Binding-site contacts:
Ligand atom C7 contacts residue ASN297 of chain 1.E at 4.0 Å.
Ligand atom C1 contacts residue GLU259 of chain 1.E at 3.9 Å.
Ligand atom C8 contacts residue ASN297 of chain 1.E at 3.7 Å.
Ligand atom O7 contacts residue GLU259 of chain 1.E at 4.5 Å.
Ligand atom C8 contacts residue ASN261 of chain 1.E at 4.3 Å.
Ligand atom C5 contacts residue ASN261 of chain 1.E at 3.6 Å.
Ligand atom C4 contacts residue GLU259 of chain 1.E at 4.1 Å.
Ligand atom C2 contacts residue GLU259 of chain 1.E at 3.9 Å.
Ligand atom C1 contacts residue SER412 of chain 1.E at 4.2 Å.
Ligand atom O3 contacts residue GLU259 of chain 1.E at 4.2 Å.
Ligand atom O7 contacts residue ASN297 of chain 1.E at 3.5 Å.
Ligand atom C3 contacts residue ASN261 of chain 1.E at 3.8 Å.
Ligand atom C4 contacts residue ASN261 of chain 1.E at 4.2 Å.
Ligand atom C3 contacts residue GLU259 of chain 1.E at 3.3 Å.
Ligand atom C2 contacts residue ASN261 of chain 1.E at 2.5 Å.
Ligand atom O5 contacts residue SER412 of chain 1.E at 4.0 Å.
Ligand atom O7 contacts residue THR379 of chain 1.E at 4.3 Å.
Ligand atom O7 contacts residue NAG1 of chain 1.NB at 3.9 Å.
Ligand atom N2 contacts residue GLU259 of chain 1.E at 3.8 Å.
Ligand atom C8 contacts residue THR379 of chain 1.E at 3.9 Å.
Ligand atom O5 contacts residue ASN261 of chain 1.E at 2.3 Å (h-bond).
Ligand atom O6 contacts residue SER412 of chain 1.E at 4.2 Å.
Ligand atom C5 contacts residue GLU259 of chain 1.E at 4.0 Å.
Ligand atom O4 contacts residue GLU259 of chain 1.E at 4.2 Å.
Ligand atom C7 contacts residue ASN261 of chain 1.E at 3.2 Å.
Ligand atom C8 contacts residue GLU259 of chain 1.E at 4.2 Å.
Ligand atom N2 contacts residue ASN261 of chain 1.E at 3.0 Å (h-bond).
Ligand atom O5 contacts residue GLU259 of chain 1.E at 4.5 Å.
Ligand atom C1 contacts residue ASN261 of chain 1.E at 1.4 Å.
Ligand atom C7 contacts residue THR379 of chain 1.E at 4.5 Å.
Ligand atom O7 contacts residue ASN261 of chain 1.E at 3.2 Å (h-bond).

This protein binds this small molecule.
Small molecule (SMILES): CC(=O)N[C@H]1[C@H](O[C@H]2[C@H](O)[C@@H](NC(C)=O)CO[C@@H]2CO)O[C@H](CO)[C@@H](O[C@@H]2O[C@H](CO)[C@@H](O)[C@H](O)[C@H]2NC(C)=O)[C@@H]1O

Sequence of chain 1.E:
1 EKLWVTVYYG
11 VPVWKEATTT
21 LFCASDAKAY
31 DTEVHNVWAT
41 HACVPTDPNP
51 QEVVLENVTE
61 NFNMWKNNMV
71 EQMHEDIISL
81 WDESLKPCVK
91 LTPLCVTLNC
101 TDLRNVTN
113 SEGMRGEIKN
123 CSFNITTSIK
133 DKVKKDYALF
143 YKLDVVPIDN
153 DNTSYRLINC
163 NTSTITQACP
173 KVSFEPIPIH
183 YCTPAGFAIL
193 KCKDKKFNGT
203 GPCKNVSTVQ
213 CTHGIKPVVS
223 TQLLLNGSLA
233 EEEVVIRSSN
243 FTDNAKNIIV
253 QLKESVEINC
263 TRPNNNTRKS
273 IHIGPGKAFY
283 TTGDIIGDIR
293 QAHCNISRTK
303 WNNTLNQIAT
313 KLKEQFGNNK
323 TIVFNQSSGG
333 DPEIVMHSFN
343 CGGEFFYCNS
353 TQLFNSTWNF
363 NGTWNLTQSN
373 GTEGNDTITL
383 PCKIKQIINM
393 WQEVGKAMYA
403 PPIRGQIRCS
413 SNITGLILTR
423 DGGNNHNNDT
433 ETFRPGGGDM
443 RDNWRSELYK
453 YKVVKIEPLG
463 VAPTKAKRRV